Sequence of chain 17.B:
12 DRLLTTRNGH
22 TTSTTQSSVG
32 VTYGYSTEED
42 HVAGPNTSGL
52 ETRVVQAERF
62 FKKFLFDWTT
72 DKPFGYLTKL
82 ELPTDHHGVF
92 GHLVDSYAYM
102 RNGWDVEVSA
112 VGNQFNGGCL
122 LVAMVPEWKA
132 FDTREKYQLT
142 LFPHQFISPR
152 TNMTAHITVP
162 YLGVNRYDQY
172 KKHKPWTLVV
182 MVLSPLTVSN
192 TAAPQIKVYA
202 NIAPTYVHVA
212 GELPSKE

Sequence of chain 17.A:
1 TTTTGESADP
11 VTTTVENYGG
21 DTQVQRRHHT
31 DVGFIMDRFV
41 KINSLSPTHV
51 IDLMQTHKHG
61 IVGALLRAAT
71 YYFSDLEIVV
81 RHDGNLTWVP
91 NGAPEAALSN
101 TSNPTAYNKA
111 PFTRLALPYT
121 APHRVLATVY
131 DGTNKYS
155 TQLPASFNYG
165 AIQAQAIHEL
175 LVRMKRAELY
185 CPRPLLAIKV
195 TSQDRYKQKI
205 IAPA

A small-molecule ligand and the protein it binds are described below.
Small molecule (SMILES): O=C(O)[C@@H]1O[C@@H](O[C@H]2[C@H](O)[C@@H](NS(=O)(=O)O)[C@@H](O)O[C@@H]2COS(=O)(=O)O)[C@H](OS(=O)(=O)O)[C@@H](O)[C@@H]1O[C@H]1O[C@H](COS(=O)(=O)O)[C@@H](O)[C@H](O)[C@H]1NS(=O)(=O)O

Sequence of chain 16.C:
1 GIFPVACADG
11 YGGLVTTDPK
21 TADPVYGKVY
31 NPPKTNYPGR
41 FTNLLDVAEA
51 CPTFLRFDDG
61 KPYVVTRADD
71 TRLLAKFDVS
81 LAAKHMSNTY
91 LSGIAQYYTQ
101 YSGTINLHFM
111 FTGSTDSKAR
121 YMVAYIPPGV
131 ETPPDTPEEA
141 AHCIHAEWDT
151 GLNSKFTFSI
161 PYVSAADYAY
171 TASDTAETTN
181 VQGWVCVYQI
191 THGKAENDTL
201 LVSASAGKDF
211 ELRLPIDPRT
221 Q

Binding-site contacts:
Ligand atom O3S contacts residue LYS193 of chain 17.A at 3.1 Å (salt-bridge).
Ligand atom N2 contacts residue ARG56 of chain 16.C at 3.9 Å.
Ligand atom O6 contacts residue ARG135 of chain 17.B at 3.6 Å.
Ligand atom O3 contacts residue ASP59 of chain 16.C at 4.0 Å.
Ligand atom C3 contacts residue ARG56 of chain 16.C at 3.9 Å.
Ligand atom O4S contacts residue ARG56 of chain 16.C at 2.5 Å (salt-bridge).
Ligand atom S2 contacts residue ARG135 of chain 17.B at 4.0 Å.
Ligand atom O1S contacts residue ASP58 of chain 16.C at 4.1 Å.
Ligand atom C1 contacts residue ASP133 of chain 17.B at 4.0 Å.
Ligand atom O2S contacts residue ASP59 of chain 16.C at 3.2 Å.
Ligand atom C4 contacts residue LYS193 of chain 17.A at 3.4 Å.
Ligand atom O2S contacts residue ARG56 of chain 16.C at 4.1 Å.
Ligand atom O6S contacts residue ASN88 of chain 16.C at 3.9 Å.
Ligand atom O6B contacts residue LYS193 of chain 17.A at 4.1 Å.
Ligand atom O6S contacts residue ARG135 of chain 17.B at 3.7 Å.
Ligand atom O6S contacts residue ARG56 of chain 16.C at 3.7 Å.
Ligand atom O5 contacts residue ARG135 of chain 17.B at 3.2 Å.
Ligand atom S1 contacts residue ASP58 of chain 16.C at 3.7 Å.
Ligand atom O1 contacts residue ASP133 of chain 17.B at 4.1 Å.
Ligand atom O3S contacts residue THR134 of chain 17.B at 3.3 Å (h-bond).
Ligand atom O3 contacts residue LYS193 of chain 17.A at 2.8 Å (salt-bridge).
Ligand atom O2S contacts residue ASP58 of chain 16.C at 2.3 Å (salt-bridge).
Ligand atom C5 contacts residue ARG135 of chain 17.B at 4.1 Å.
Ligand atom O4 contacts residue THR195 of chain 17.A at 3.7 Å.
Ligand atom O1S contacts residue ASP59 of chain 16.C at 3.0 Å.
Ligand atom S2 contacts residue ARG56 of chain 16.C at 3.4 Å (salt-bridge).
Ligand atom O5S contacts residue ARG56 of chain 16.C at 3.6 Å (salt-bridge).
Ligand atom C2 contacts residue LYS193 of chain 17.A at 3.6 Å.
Ligand atom O6 contacts residue LYS193 of chain 17.A at 3.5 Å.
Ligand atom O5 contacts residue LYS193 of chain 17.A at 3.6 Å.
Ligand atom C5 contacts residue THR134 of chain 17.B at 3.9 Å.
Ligand atom S1 contacts residue ASP59 of chain 16.C at 3.7 Å.
Ligand atom C3 contacts residue LYS193 of chain 17.A at 3.6 Å.
Ligand atom C6 contacts residue ARG135 of chain 17.B at 3.8 Å.
Ligand atom O5S contacts residue ASN88 of chain 16.C at 3.0 Å (h-bond).
Ligand atom O5S contacts residue ARG135 of chain 17.B at 3.6 Å.
Ligand atom C6 contacts residue THR134 of chain 17.B at 3.5 Å.
Ligand atom O3 contacts residue ARG56 of chain 16.C at 3.9 Å.
Ligand atom S2 contacts residue ASN88 of chain 16.C at 4.0 Å.
Ligand atom O6S contacts residue LYS193 of chain 17.A at 3.4 Å.